Binding-site contacts:
Ligand atom O5 contacts residue ASN72 of chain 1.B at 2.4 Å (h-bond).
Ligand atom O7 contacts residue ASN72 of chain 1.B at 3.1 Å (h-bond).
Ligand atom C8 contacts residue ASN72 of chain 1.B at 4.4 Å.
Ligand atom C3 contacts residue ASN72 of chain 1.B at 3.8 Å.
Ligand atom C1 contacts residue ASN72 of chain 1.B at 1.4 Å.
Ligand atom C5 contacts residue ASN72 of chain 1.B at 3.7 Å.
Ligand atom C8 contacts residue LEU73 of chain 1.B at 4.5 Å (hydrophobic).
Ligand atom C7 contacts residue ASN72 of chain 1.B at 3.2 Å.
Ligand atom C4 contacts residue ASN72 of chain 1.B at 4.2 Å.
Ligand atom N2 contacts residue ASN72 of chain 1.B at 2.9 Å (h-bond).
Ligand atom C2 contacts residue ASN72 of chain 1.B at 2.5 Å.
Ligand atom C1 contacts residue THR74 of chain 1.B at 4.4 Å.

The small molecule below binds the protein below.
Small molecule (SMILES): CC(=O)N[C@@H]1[C@@H](O)[C@H](O)[C@@H](CO)O[C@H]1O

Sequence of chain 1.B:
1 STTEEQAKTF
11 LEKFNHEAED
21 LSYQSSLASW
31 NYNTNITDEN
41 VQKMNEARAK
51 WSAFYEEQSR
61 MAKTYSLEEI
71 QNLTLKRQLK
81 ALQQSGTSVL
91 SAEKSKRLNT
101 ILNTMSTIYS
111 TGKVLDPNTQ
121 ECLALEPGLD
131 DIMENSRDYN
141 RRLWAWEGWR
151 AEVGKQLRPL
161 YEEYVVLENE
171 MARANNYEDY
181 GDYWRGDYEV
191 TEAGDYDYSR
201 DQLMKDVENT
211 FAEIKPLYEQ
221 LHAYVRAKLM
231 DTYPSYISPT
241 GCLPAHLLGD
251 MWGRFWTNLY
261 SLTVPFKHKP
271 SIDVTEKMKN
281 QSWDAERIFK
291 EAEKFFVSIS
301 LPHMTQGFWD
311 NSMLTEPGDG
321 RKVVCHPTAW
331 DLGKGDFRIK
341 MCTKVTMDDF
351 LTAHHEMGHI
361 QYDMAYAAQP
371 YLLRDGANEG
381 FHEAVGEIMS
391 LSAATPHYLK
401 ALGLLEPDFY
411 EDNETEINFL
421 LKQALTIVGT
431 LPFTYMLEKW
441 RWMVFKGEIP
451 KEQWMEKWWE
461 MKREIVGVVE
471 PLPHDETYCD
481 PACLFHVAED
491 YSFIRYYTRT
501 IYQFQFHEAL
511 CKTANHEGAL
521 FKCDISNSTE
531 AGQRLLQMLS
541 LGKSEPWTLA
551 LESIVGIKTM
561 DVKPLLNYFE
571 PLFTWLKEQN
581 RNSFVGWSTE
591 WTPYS